A small-molecule ligand and the protein it binds are described below.
Small molecule (SMILES): Oc1cc(-c2ccccc2)nc2nnnn12

Sequence of chain 1.A:
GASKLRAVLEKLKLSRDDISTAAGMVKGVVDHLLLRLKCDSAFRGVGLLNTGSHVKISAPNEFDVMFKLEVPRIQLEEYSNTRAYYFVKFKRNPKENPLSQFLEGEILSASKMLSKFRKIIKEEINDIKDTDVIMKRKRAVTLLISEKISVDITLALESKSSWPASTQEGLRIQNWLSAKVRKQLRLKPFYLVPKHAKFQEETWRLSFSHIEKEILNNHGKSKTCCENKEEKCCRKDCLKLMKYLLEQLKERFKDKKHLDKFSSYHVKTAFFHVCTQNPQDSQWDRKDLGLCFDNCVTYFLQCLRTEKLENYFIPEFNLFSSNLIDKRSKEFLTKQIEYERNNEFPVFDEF

Binding-site contacts:
Ligand atom N12 contacts residue TYR276 of chain 1.A at 3.4 Å.
Ligand atom C3 contacts residue TYR276 of chain 1.A at 4.2 Å (hydrophobic).
Ligand atom C6 contacts residue ALA87 of chain 1.A at 4.2 Å (hydrophobic).
Ligand atom C4 contacts residue ARG216 of chain 1.A at 3.3 Å.
Ligand atom C9 contacts residue ARG216 of chain 1.A at 3.8 Å.
Ligand atom C11 contacts residue TYR276 of chain 1.A at 3.4 Å (hydrophobic).
Ligand atom C1 contacts residue ARG216 of chain 1.A at 3.7 Å.
Ligand atom C6 contacts residue LEU217 of chain 1.A at 4.1 Å (hydrophobic).
Ligand atom C1 contacts residue ALA87 of chain 1.A at 4.0 Å (hydrophobic).
Ligand atom C4 contacts residue TYR276 of chain 1.A at 3.8 Å (hydrophobic).
Ligand atom C3 contacts residue ARG216 of chain 1.A at 3.6 Å.
Ligand atom C11 contacts residue ARG216 of chain 1.A at 3.6 Å.
Ligand atom C3 contacts residue LEU330 of chain 1.A at 3.9 Å (hydrophobic).
Ligand atom C8 contacts residue ARG216 of chain 1.A at 3.4 Å.
Ligand atom C6 contacts residue ARG216 of chain 1.A at 3.8 Å.
Ligand atom C7 contacts residue TYR276 of chain 1.A at 3.5 Å (hydrophobic).
Ligand atom N13 contacts residue TYR276 of chain 1.A at 3.4 Å.
Ligand atom C2 contacts residue ARG216 of chain 1.A at 3.7 Å.
Ligand atom C4 contacts residue ASN322 of chain 1.A at 4.0 Å.
Ligand atom O16 contacts residue SER218 of chain 1.A at 3.9 Å.
Ligand atom C5 contacts residue ASN322 of chain 1.A at 3.3 Å.
Ligand atom C1 contacts residue ASN322 of chain 1.A at 3.6 Å.
Ligand atom C5 contacts residue LEU217 of chain 1.A at 3.7 Å (hydrophobic).
Ligand atom C2 contacts residue LEU330 of chain 1.A at 3.5 Å (hydrophobic).
Ligand atom C1 contacts residue PHE328 of chain 1.A at 3.5 Å (hydrophobic).
Ligand atom C9 contacts residue TYR276 of chain 1.A at 3.8 Å (hydrophobic).
Ligand atom C2 contacts residue ASN322 of chain 1.A at 4.2 Å.
Ligand atom C5 contacts residue ARG216 of chain 1.A at 3.5 Å.
Ligand atom C7 contacts residue ARG216 of chain 1.A at 3.2 Å.
Ligand atom N10 contacts residue TYR276 of chain 1.A at 3.6 Å.
Ligand atom O16 contacts residue TYR276 of chain 1.A at 4.0 Å.
Ligand atom C6 contacts residue ILE325 of chain 1.A at 4.2 Å (hydrophobic).
Ligand atom N12 contacts residue ARG216 of chain 1.A at 3.3 Å (salt-bridge).
Ligand atom N15 contacts residue TYR276 of chain 1.A at 3.8 Å.
Ligand atom C2 contacts residue PHE328 of chain 1.A at 3.5 Å (hydrophobic).
Ligand atom C1 contacts residue LEU330 of chain 1.A at 4.1 Å (hydrophobic).
Ligand atom C8 contacts residue TYR276 of chain 1.A at 3.7 Å (hydrophobic).
Ligand atom N14 contacts residue TYR276 of chain 1.A at 3.6 Å.
Ligand atom C6 contacts residue ASN322 of chain 1.A at 3.1 Å.
Ligand atom N10 contacts residue ARG216 of chain 1.A at 3.8 Å.